Sequence of chain 3.A:
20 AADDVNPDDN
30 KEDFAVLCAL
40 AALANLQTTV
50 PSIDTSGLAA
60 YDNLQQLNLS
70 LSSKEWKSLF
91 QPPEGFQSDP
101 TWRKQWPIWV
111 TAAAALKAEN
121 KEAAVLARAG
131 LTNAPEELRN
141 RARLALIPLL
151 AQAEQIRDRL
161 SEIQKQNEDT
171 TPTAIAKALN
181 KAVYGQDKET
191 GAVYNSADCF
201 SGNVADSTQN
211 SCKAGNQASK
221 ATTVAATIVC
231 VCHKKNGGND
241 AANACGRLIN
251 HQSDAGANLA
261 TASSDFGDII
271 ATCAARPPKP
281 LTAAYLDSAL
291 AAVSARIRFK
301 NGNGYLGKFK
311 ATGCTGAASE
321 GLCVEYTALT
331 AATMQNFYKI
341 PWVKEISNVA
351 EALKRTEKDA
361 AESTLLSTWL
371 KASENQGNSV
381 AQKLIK

The protein below binds the small molecule below.
Small molecule (SMILES): CC(=O)N[C@H]1[C@H](O[C@H]2[C@H](O)[C@@H](NC(C)=O)CO[C@@H]2CO)O[C@H](CO)[C@@H](O[C@@H]2O[C@H](CO[C@H]3O[C@H](CO)[C@@H](O)[C@H](O)[C@@H]3O)[C@@H](O)[C@H](O[C@H]3O[C@H](CO)[C@@H](O)[C@H](O)[C@@H]3O[C@H]3O[C@H](CO)[C@@H](O)[C@H](O)[C@@H]3O)[C@@H]2O)[C@@H]1O

Binding-site contacts:
Ligand atom C6 contacts residue TRP102 of chain 3.A at 3.7 Å (hydrophobic).
Ligand atom O6 contacts residue SER71 of chain 3.A at 2.7 Å (h-bond).
Ligand atom O7 contacts residue GLN64 of chain 3.A at 3.2 Å (h-bond).
Ligand atom C6 contacts residue THR101 of chain 3.A at 3.7 Å.
Ligand atom C7 contacts residue GLN64 of chain 3.A at 3.6 Å.
Ligand atom O5 contacts residue ASN67 of chain 3.A at 2.3 Å (h-bond).
Ligand atom O2 contacts residue ASP99 of chain 3.A at 2.6 Å (salt-bridge).
Ligand atom C1 contacts residue ASN67 of chain 3.A at 1.4 Å.
Ligand atom O6 contacts residue ASP99 of chain 3.A at 2.8 Å (salt-bridge).
Ligand atom O3 contacts residue ASP99 of chain 3.A at 3.6 Å (salt-bridge).
Ligand atom C6 contacts residue SER71 of chain 3.A at 3.3 Å.
Ligand atom C8 contacts residue GLN64 of chain 3.A at 3.5 Å.
Ligand atom O2 contacts residue TRP102 of chain 3.A at 3.0 Å (h-bond).
Ligand atom O6 contacts residue ARG143 of chain 3.A at 3.2 Å.
Ligand atom O4 contacts residue ASP99 of chain 3.A at 3.7 Å.
Ligand atom O7 contacts residue GLN105 of chain 3.A at 3.2 Å (h-bond).
Ligand atom O5 contacts residue PHE96 of chain 3.A at 3.7 Å.
Ligand atom C8 contacts residue LEU150 of chain 3.A at 3.6 Å (hydrophobic).
Ligand atom O6 contacts residue THR101 of chain 3.A at 3.1 Å (h-bond).
Ligand atom C2 contacts residue ASP99 of chain 3.A at 3.8 Å.
Ligand atom C5 contacts residue ASN67 of chain 3.A at 3.6 Å.
Ligand atom C3 contacts residue ASN67 of chain 3.A at 3.8 Å.
Ligand atom C6 contacts residue TRP75 of chain 3.A at 3.6 Å (hydrophobic).
Ligand atom O5 contacts residue SER71 of chain 3.A at 3.5 Å (h-bond).
Ligand atom O4 contacts residue TRP102 of chain 3.A at 3.0 Å (h-bond).
Ligand atom O4 contacts residue TRP75 of chain 3.A at 3.7 Å.
Ligand atom O3 contacts residue TRP109 of chain 3.A at 3.5 Å.
Ligand atom N2 contacts residue ASN67 of chain 3.A at 2.9 Å (h-bond).
Ligand atom O6 contacts residue PRO100 of chain 3.A at 3.5 Å.
Ligand atom C6 contacts residue PHE96 of chain 3.A at 3.7 Å (hydrophobic).
Ligand atom O4 contacts residue PRO100 of chain 3.A at 3.6 Å.
Ligand atom C5 contacts residue ASP99 of chain 3.A at 3.3 Å.
Ligand atom C2 contacts residue ASN67 of chain 3.A at 2.4 Å.
Ligand atom C7 contacts residue GLN105 of chain 3.A at 3.8 Å.
Ligand atom C6 contacts residue THR101 of chain 3.A at 3.1 Å.
Ligand atom C7 contacts residue ASN67 of chain 3.A at 3.7 Å.
Ligand atom C6 contacts residue ASP99 of chain 3.A at 3.4 Å.
Ligand atom C8 contacts residue GLN105 of chain 3.A at 3.8 Å.
Ligand atom C1 contacts residue TRP75 of chain 3.A at 3.6 Å (hydrophobic).
Ligand atom O7 contacts residue TRP109 of chain 3.A at 2.9 Å (h-bond).

Sequence of chain 2.A:
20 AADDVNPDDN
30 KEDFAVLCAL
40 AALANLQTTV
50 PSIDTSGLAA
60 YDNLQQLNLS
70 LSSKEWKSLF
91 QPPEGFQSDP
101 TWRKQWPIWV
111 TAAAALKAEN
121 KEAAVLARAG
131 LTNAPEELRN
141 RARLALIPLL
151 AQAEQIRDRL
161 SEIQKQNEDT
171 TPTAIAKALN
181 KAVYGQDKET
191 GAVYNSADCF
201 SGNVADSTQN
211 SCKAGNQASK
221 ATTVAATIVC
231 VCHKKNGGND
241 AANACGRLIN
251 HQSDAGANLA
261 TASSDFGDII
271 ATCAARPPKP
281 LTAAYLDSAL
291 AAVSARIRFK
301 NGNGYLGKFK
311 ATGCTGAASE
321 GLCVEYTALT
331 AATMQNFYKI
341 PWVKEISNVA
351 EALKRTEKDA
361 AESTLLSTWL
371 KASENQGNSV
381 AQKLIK